Sequence of chain 1.E:
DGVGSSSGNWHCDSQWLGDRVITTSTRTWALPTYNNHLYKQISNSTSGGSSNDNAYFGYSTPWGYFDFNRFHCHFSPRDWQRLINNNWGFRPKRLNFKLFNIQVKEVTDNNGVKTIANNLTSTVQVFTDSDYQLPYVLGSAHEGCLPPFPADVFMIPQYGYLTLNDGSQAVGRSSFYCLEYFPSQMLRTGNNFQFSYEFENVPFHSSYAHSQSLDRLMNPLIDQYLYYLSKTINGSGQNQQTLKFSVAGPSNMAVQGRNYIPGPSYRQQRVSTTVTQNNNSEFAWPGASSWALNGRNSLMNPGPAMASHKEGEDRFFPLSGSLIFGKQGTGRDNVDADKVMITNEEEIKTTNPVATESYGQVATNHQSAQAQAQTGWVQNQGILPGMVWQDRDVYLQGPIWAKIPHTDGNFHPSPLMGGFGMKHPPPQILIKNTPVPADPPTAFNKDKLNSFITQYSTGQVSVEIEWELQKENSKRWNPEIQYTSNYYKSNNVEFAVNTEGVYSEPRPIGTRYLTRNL

This small molecule binds to this protein.
Small molecule (SMILES): OC[C@H]1O[C@@H](O)[C@H](O)[C@@H](O)[C@H]1O

Binding-site contacts:
Ligand atom C4 contacts residue TRP285 of chain 1.E at 2.8 Å (hydrophobic).
Ligand atom C6 contacts residue ASP53 of chain 1.E at 3.6 Å.
Ligand atom C2 contacts residue TRP285 of chain 1.E at 3.4 Å (hydrophobic).
Ligand atom C2 contacts residue ASN252 of chain 1.F at 4.2 Å.
Ligand atom O6 contacts residue TRP285 of chain 1.E at 3.6 Å (h-bond).
Ligand atom O2 contacts residue TRP285 of chain 1.E at 4.3 Å.
Ligand atom C6 contacts residue TRP285 of chain 1.E at 3.2 Å (hydrophobic).
Ligand atom O3 contacts residue TRP285 of chain 1.E at 3.2 Å.
Ligand atom O1 contacts residue TRP285 of chain 1.E at 3.6 Å.
Ligand atom O1 contacts residue ASN252 of chain 1.F at 3.2 Å (h-bond).
Ligand atom O1 contacts residue VAL255 of chain 1.F at 3.3 Å.
Ligand atom O5 contacts residue ASP53 of chain 1.E at 4.1 Å.
Ligand atom C1 contacts residue TRP285 of chain 1.E at 3.9 Å (hydrophobic).
Ligand atom O1 contacts residue ALA254 of chain 1.F at 3.8 Å.
Ligand atom C3 contacts residue TRP285 of chain 1.E at 3.5 Å (hydrophobic).
Ligand atom O5 contacts residue TRP285 of chain 1.E at 3.2 Å.
Ligand atom O4 contacts residue TRP285 of chain 1.E at 1.4 Å.
Ligand atom C5 contacts residue TRP285 of chain 1.E at 3.4 Å (hydrophobic).
Ligand atom O2 contacts residue ASN252 of chain 1.F at 3.3 Å (h-bond).
Ligand atom O2 contacts residue VAL255 of chain 1.F at 4.4 Å.
Ligand atom C1 contacts residue ASN252 of chain 1.F at 4.0 Å.

Sequence of chain 1.F:
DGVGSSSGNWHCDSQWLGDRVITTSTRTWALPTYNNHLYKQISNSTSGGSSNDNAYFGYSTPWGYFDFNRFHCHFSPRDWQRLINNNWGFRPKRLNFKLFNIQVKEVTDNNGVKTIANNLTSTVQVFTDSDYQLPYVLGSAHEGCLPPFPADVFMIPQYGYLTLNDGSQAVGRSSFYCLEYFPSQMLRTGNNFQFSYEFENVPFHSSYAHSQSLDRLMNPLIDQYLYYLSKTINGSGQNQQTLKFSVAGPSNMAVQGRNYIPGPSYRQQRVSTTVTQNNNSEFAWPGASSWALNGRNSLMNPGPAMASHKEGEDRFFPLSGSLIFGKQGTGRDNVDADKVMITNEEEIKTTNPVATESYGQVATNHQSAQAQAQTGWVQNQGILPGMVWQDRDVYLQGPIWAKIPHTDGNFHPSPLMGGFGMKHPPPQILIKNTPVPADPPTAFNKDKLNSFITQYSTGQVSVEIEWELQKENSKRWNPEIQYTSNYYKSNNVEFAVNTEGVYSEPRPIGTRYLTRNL